Binding-site contacts:
Ligand atom C08 contacts residue GLU56 of chain 1.B at 3.3 Å.
Ligand atom O09 contacts residue LEU90 of chain 1.B at 3.6 Å.
Ligand atom C06 contacts residue LEU49 of chain 1.B at 3.8 Å (hydrophobic).
Ligand atom N01 contacts residue LEU131 of chain 1.B at 3.4 Å.
Ligand atom C24 contacts residue MET46 of chain 1.B at 4.0 Å (hydrophobic).
Ligand atom C08 contacts residue ARG97 of chain 1.B at 4.1 Å.
Ligand atom C20 contacts residue LEU87 of chain 1.B at 4.1 Å (hydrophobic).
Ligand atom C23 contacts residue ILE127 of chain 1.B at 3.8 Å (hydrophobic).
Ligand atom C18 contacts residue ALA53 of chain 1.B at 3.8 Å (hydrophobic).
Ligand atom C18 contacts residue LEU87 of chain 1.B at 3.9 Å (hydrophobic).
Ligand atom C23 contacts residue MET124 of chain 1.B at 3.4 Å (hydrophobic).
Ligand atom O16 contacts residue LEU228 of chain 1.B at 4.0 Å.
Ligand atom C21 contacts residue GLY224 of chain 1.B at 3.4 Å.
Ligand atom C22 contacts residue HIS227 of chain 1.B at 3.7 Å.
Ligand atom O16 contacts residue THR50 of chain 1.B at 3.0 Å (h-bond).
Ligand atom C22 contacts residue ILE127 of chain 1.B at 3.8 Å (hydrophobic).
Ligand atom C20 contacts residue MET91 of chain 1.B at 4.1 Å (hydrophobic).
Ligand atom C22 contacts residue GLY224 of chain 1.B at 3.7 Å.
Ligand atom C08 contacts residue LEU90 of chain 1.B at 3.9 Å (hydrophobic).
Ligand atom C07 contacts residue ALA53 of chain 1.B at 4.1 Å (hydrophobic).
Ligand atom C17 contacts residue ALA53 of chain 1.B at 3.7 Å (hydrophobic).
Ligand atom C14 contacts residue THR50 of chain 1.B at 3.7 Å.
Ligand atom N01 contacts residue LEU94 of chain 1.B at 3.5 Å.
Ligand atom C07 contacts residue GLU56 of chain 1.B at 3.3 Å.
Ligand atom O09 contacts residue GLU56 of chain 1.B at 2.6 Å (salt-bridge).
Ligand atom O16 contacts residue LEU243 of chain 1.B at 3.8 Å.
Ligand atom C23 contacts residue MET46 of chain 1.B at 3.9 Å (hydrophobic).
Ligand atom C02 contacts residue PHE107 of chain 1.B at 3.6 Å (hydrophobic).
Ligand atom C13 contacts residue LEU49 of chain 1.B at 3.5 Å (hydrophobic).
Ligand atom C17 contacts residue LEU228 of chain 1.B at 3.9 Å (hydrophobic).
Ligand atom C15 contacts residue LEU228 of chain 1.B at 4.0 Å (hydrophobic).
Ligand atom C10 contacts residue LEU94 of chain 1.B at 4.0 Å (hydrophobic).
Ligand atom C10 contacts residue LEU90 of chain 1.B at 3.4 Å (hydrophobic).
Ligand atom O09 contacts residue ARG97 of chain 1.B at 3.0 Å (salt-bridge).
Ligand atom C15 contacts residue THR50 of chain 1.B at 3.8 Å.
Ligand atom C14 contacts residue LEU49 of chain 1.B at 3.8 Å (hydrophobic).
Ligand atom C24 contacts residue MET124 of chain 1.B at 3.9 Å (hydrophobic).
Ligand atom C06 contacts residue ALA53 of chain 1.B at 4.0 Å (hydrophobic).
Ligand atom C21 contacts residue LEU228 of chain 1.B at 3.7 Å (hydrophobic).
Ligand atom N01 contacts residue PHE107 of chain 1.B at 3.1 Å.

This protein binds this small molecule.
Small molecule (SMILES): N#CC(=C(c1ccc(O)cc1)c1ccc(O)cc1)c1ccccc1

Sequence of chain 1.B:
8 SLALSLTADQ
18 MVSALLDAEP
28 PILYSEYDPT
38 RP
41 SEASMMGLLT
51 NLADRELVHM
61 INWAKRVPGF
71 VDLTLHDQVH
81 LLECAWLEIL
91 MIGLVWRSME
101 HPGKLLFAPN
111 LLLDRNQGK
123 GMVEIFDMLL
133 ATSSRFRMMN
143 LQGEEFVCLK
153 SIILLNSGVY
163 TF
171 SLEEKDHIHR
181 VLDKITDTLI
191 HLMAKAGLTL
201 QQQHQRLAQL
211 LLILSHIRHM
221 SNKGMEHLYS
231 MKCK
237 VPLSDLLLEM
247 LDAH